Sequence of chain 56.A:
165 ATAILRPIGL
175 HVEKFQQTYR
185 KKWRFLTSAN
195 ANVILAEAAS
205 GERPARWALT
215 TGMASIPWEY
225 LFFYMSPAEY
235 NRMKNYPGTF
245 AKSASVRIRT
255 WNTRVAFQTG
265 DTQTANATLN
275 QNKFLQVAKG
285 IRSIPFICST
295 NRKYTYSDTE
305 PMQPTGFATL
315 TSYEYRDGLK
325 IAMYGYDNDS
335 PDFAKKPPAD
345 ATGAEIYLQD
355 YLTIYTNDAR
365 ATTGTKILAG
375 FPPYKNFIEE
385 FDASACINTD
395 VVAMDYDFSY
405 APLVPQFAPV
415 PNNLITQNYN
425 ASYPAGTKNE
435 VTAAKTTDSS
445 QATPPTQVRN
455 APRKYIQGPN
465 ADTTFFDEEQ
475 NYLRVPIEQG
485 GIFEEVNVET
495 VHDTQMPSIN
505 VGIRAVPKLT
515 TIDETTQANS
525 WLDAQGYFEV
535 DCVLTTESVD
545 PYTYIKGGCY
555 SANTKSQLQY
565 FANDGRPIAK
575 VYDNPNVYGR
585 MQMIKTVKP

Binding-site contacts:
Ligand atom N1 contacts residue TYR404 of chain 56.A at 3.6 Å.
Ligand atom O3' contacts residue HIS496 of chain 56.A at 3.7 Å.
Ligand atom O3' contacts residue ASP401 of chain 56.A at 3.5 Å.
Ligand atom C4 contacts residue VAL495 of chain 56.A at 3.1 Å (hydrophobic).
Ligand atom C5' contacts residue SER403 of chain 56.A at 3.2 Å.
Ligand atom N1 contacts residue DG3 of chain 56.C at 3.5 Å.
Ligand atom C8 contacts residue DG3 of chain 56.C at 3.6 Å.
Ligand atom C5' contacts residue ASP401 of chain 56.A at 3.5 Å.
Ligand atom OP2 contacts residue HIS496 of chain 56.A at 2.9 Å (h-bond).
Ligand atom C2 contacts residue DG3 of chain 56.C at 3.4 Å.
Ligand atom O3' contacts residue SER403 of chain 56.A at 3.5 Å.
Ligand atom O4' contacts residue DG3 of chain 56.C at 3.2 Å (h-bond).
Ligand atom C1' contacts residue SER403 of chain 56.A at 3.2 Å.
Ligand atom C1' contacts residue DG3 of chain 56.C at 3.7 Å.
Ligand atom C4 contacts residue DG3 of chain 56.C at 3.5 Å.
Ligand atom N2 contacts residue DG3 of chain 56.C at 3.5 Å (h-bond).
Ligand atom C2' contacts residue THR494 of chain 56.A at 3.3 Å.
Ligand atom N4 contacts residue GLU489 of chain 56.A at 3.7 Å.
Ligand atom C5 contacts residue VAL495 of chain 56.A at 3.0 Å (hydrophobic).
Ligand atom O4' contacts residue ASP401 of chain 56.A at 3.2 Å (salt-bridge).
Ligand atom N3 contacts residue GLU493 of chain 56.A at 3.5 Å (salt-bridge).
Ligand atom C4 contacts residue GLU493 of chain 56.A at 3.4 Å.
Ligand atom O6 contacts residue DG3 of chain 56.C at 3.5 Å.
Ligand atom C4' contacts residue ASP401 of chain 56.A at 3.5 Å.
Ligand atom N3 contacts residue DG3 of chain 56.C at 3.4 Å.
Ligand atom O4' contacts residue SER403 of chain 56.A at 3.3 Å (h-bond).
Ligand atom C6 contacts residue TYR404 of chain 56.A at 3.6 Å (hydrophobic).
Ligand atom N9 contacts residue DG3 of chain 56.C at 3.6 Å.
Ligand atom O5' contacts residue ASP401 of chain 56.A at 3.7 Å.
Ligand atom C6 contacts residue VAL495 of chain 56.A at 3.7 Å (hydrophobic).
Ligand atom O6 contacts residue DG4 of chain 56.C at 3.5 Å (h-bond).
Ligand atom C6 contacts residue DG3 of chain 56.C at 3.5 Å.
Ligand atom C2 contacts residue TYR404 of chain 56.A at 3.6 Å (hydrophobic).
Ligand atom C4 contacts residue PHE487 of chain 56.A at 3.7 Å (hydrophobic).
Ligand atom N4 contacts residue GLU493 of chain 56.A at 2.6 Å (salt-bridge).
Ligand atom C5' contacts residue PHE402 of chain 56.A at 3.4 Å (hydrophobic).
Ligand atom C5 contacts residue DG3 of chain 56.C at 3.4 Å.
Ligand atom O5' contacts residue SER403 of chain 56.A at 3.1 Å (h-bond).
Ligand atom N4 contacts residue PHE487 of chain 56.A at 2.9 Å (h-bond).
Ligand atom N4 contacts residue VAL495 of chain 56.A at 3.1 Å.

The protein below binds the small molecule below.
Small molecule (SMILES): Nc1ccn([C@H]2C[C@H](O[P](=O)(O)OC[C@H]3O[C@@H](n4cnc5c(=O)nc(N)[nH]c54)C[C@@H]3O[P](=O)(O)OC[C@H]3O[C@@H](n4cnc5c(N)ncnc54)C[C@@H]3O)[C@@H](COP(=O)=O)O2)c(=O)n1